The protein below binds the small molecule below.
Small molecule (SMILES): CC(=O)N[C@@H]1[C@@H](O)[C@H](O)[C@@H](CO)O[C@H]1O

Binding-site contacts:
Ligand atom C8 contacts residue ILE310 of chain 1.A at 3.7 Å (hydrophobic).
Ligand atom O7 contacts residue SER311 of chain 1.A at 3.1 Å (h-bond).
Ligand atom C8 contacts residue THR312 of chain 1.A at 4.0 Å.
Ligand atom C6 contacts residue ARG558 of chain 1.A at 4.4 Å.
Ligand atom N2 contacts residue ASN283 of chain 1.A at 2.8 Å (h-bond).
Ligand atom C8 contacts residue SER311 of chain 1.A at 3.8 Å.
Ligand atom C1 contacts residue ALA281 of chain 1.A at 4.5 Å (hydrophobic).
Ligand atom O5 contacts residue ASN283 of chain 1.A at 2.4 Å (h-bond).
Ligand atom C7 contacts residue ASN283 of chain 1.A at 3.1 Å.
Ligand atom C1 contacts residue ASN283 of chain 1.A at 1.4 Å.
Ligand atom C5 contacts residue ASN283 of chain 1.A at 3.7 Å.
Ligand atom C6 contacts residue ASP640 of chain 1.A at 4.3 Å.
Ligand atom C2 contacts residue ASN283 of chain 1.A at 2.4 Å.
Ligand atom C8 contacts residue ASN283 of chain 1.A at 4.2 Å.
Ligand atom C5 contacts residue ALA281 of chain 1.A at 4.3 Å (hydrophobic).
Ligand atom C3 contacts residue ASN283 of chain 1.A at 3.8 Å.
Ligand atom C7 contacts residue THR312 of chain 1.A at 4.5 Å.
Ligand atom O5 contacts residue ALA281 of chain 1.A at 4.2 Å.
Ligand atom O7 contacts residue ASN283 of chain 1.A at 3.1 Å (h-bond).
Ligand atom O6 contacts residue ASP640 of chain 1.A at 3.3 Å (salt-bridge).
Ligand atom O7 contacts residue THR312 of chain 1.A at 3.5 Å.
Ligand atom C4 contacts residue ASN283 of chain 1.A at 4.2 Å.
Ligand atom C7 contacts residue SER311 of chain 1.A at 3.6 Å.

Sequence of chain 1.A:
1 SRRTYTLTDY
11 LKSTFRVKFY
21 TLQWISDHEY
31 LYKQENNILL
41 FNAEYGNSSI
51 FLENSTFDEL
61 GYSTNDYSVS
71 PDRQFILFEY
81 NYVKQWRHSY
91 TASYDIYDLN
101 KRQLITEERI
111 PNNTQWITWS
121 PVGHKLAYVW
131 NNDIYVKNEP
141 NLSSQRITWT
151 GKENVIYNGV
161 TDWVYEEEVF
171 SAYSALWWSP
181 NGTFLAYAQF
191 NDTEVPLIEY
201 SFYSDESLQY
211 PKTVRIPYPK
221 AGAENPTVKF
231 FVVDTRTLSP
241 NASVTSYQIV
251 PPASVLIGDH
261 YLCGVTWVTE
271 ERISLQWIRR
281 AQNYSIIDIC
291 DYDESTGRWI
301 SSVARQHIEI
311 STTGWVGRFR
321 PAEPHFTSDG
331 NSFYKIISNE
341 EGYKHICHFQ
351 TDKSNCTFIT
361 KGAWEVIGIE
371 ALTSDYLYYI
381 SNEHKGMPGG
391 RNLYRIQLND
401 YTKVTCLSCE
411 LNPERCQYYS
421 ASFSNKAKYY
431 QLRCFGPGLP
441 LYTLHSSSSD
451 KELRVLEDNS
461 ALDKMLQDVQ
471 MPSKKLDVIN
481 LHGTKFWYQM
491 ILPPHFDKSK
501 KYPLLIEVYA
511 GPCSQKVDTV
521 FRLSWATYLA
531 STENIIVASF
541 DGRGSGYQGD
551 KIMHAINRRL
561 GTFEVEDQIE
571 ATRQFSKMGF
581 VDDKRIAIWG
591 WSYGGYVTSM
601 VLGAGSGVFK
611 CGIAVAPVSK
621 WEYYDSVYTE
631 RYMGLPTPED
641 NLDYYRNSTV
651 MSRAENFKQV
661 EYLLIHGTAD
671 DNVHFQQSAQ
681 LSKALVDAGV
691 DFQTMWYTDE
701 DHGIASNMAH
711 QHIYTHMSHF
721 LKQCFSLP